Sequence of chain 1.A:
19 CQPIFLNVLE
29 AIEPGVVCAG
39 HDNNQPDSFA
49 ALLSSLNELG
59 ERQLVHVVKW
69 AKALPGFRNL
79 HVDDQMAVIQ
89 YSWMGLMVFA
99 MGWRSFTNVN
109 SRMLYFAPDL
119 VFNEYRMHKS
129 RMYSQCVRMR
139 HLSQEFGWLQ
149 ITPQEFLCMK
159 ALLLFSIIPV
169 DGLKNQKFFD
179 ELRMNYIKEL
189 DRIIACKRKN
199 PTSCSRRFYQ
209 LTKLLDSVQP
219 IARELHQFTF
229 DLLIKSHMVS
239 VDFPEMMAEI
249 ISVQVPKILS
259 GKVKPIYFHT

This protein binds this small molecule.
Small molecule (SMILES): C[C@]12CCC(=O)C[C@@H]1CC[C@@H]1[C@@H]2CC[C@]2(C)[C@@H](O)CC[C@@H]12

Binding-site contacts:
Ligand atom O3 contacts residue LEU57 of chain 1.A at 4.0 Å.
Ligand atom C16 contacts residue LEU51 of chain 1.A at 3.9 Å (hydrophobic).
Ligand atom C9 contacts residue LEU54 of chain 1.A at 4.1 Å (hydrophobic).
Ligand atom C11 contacts residue LEU54 of chain 1.A at 3.4 Å (hydrophobic).
Ligand atom C12 contacts residue ASN55 of chain 1.A at 3.3 Å.
Ligand atom O17 contacts residue ASN55 of chain 1.A at 2.7 Å (h-bond).
Ligand atom C18 contacts residue MET92 of chain 1.A at 3.8 Å (hydrophobic).
Ligand atom C5 contacts residue PHE114 of chain 1.A at 3.6 Å (hydrophobic).
Ligand atom O3 contacts residue MET95 of chain 1.A at 4.0 Å.
Ligand atom C19 contacts residue MET95 of chain 1.A at 3.7 Å (hydrophobic).
Ligand atom O3 contacts residue ARG102 of chain 1.A at 3.0 Å (salt-bridge).
Ligand atom C17 contacts residue THR227 of chain 1.A at 3.8 Å.
Ligand atom C2 contacts residue LEU57 of chain 1.A at 4.0 Å (hydrophobic).
Ligand atom O17 contacts residue THR227 of chain 1.A at 2.8 Å (h-bond).
Ligand atom C17 contacts residue LEU51 of chain 1.A at 3.9 Å (hydrophobic).
Ligand atom C4 contacts residue PHE114 of chain 1.A at 3.8 Å (hydrophobic).
Ligand atom C15 contacts residue MET130 of chain 1.A at 4.0 Å (hydrophobic).
Ligand atom C3 contacts residue MET95 of chain 1.A at 4.0 Å (hydrophobic).
Ligand atom C11 contacts residue MET245 of chain 1.A at 3.9 Å (hydrophobic).
Ligand atom C1 contacts residue GLY58 of chain 1.A at 4.1 Å.
Ligand atom O3 contacts residue MET99 of chain 1.A at 3.6 Å.
Ligand atom O3 contacts residue GLN61 of chain 1.A at 3.4 Å (h-bond).
Ligand atom C3 contacts residue PHE114 of chain 1.A at 3.9 Å (hydrophobic).
Ligand atom C2 contacts residue GLN61 of chain 1.A at 3.3 Å.
Ligand atom C16 contacts residue PHE226 of chain 1.A at 3.8 Å (hydrophobic).
Ligand atom C18 contacts residue THR227 of chain 1.A at 3.3 Å.
Ligand atom C1 contacts residue LEU57 of chain 1.A at 4.1 Å (hydrophobic).
Ligand atom C13 contacts residue ASN55 of chain 1.A at 3.7 Å.
Ligand atom C3 contacts residue GLN61 of chain 1.A at 3.9 Å.
Ligand atom C12 contacts residue LEU54 of chain 1.A at 3.5 Å (hydrophobic).
Ligand atom C6 contacts residue VAL96 of chain 1.A at 4.1 Å (hydrophobic).
Ligand atom C4 contacts residue MET95 of chain 1.A at 3.9 Å (hydrophobic).
Ligand atom C2 contacts residue MET95 of chain 1.A at 4.0 Å (hydrophobic).
Ligand atom C12 contacts residue MET245 of chain 1.A at 3.7 Å (hydrophobic).
Ligand atom C6 contacts residue PHE114 of chain 1.A at 3.9 Å (hydrophobic).
Ligand atom C17 contacts residue ASN55 of chain 1.A at 3.3 Å.
Ligand atom C18 contacts residue MET245 of chain 1.A at 4.0 Å (hydrophobic).
Ligand atom O3 contacts residue PHE114 of chain 1.A at 3.7 Å.
Ligand atom C16 contacts residue THR227 of chain 1.A at 3.9 Å.
Ligand atom O17 contacts residue PHE241 of chain 1.A at 4.0 Å.